Sequence of chain 1.A:
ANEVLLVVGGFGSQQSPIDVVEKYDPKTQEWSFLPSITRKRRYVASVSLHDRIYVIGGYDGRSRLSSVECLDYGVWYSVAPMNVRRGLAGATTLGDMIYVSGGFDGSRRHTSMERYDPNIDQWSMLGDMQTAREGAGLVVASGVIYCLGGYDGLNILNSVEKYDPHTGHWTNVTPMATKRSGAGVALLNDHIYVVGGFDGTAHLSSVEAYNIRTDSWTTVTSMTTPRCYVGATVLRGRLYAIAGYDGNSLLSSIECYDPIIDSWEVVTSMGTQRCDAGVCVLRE

This protein binds this small molecule.
Small molecule (SMILES): CC[C@@H](C=O)NC(=O)CNC(=O)[C@@H]1CCCN1C(=O)CNC(=O)[C@H](C)NC(=O)CNC(=O)[C@@H]1CCCN1

Binding-site contacts:
Ligand atom CB contacts residue PHE23 of chain 1.A at 3.7 Å (hydrophobic).
Ligand atom O contacts residue ARG54 of chain 1.A at 2.8 Å (salt-bridge).
Ligand atom CB contacts residue GLN27 of chain 1.A at 3.8 Å.
Ligand atom C contacts residue ARG54 of chain 1.A at 3.9 Å.
Ligand atom CA contacts residue GLU151 of chain 1.A at 3.9 Å.
Ligand atom CB contacts residue CYS245 of chain 1.A at 4.0 Å (hydrophobic).
Ligand atom CA contacts residue TYR246 of chain 1.A at 3.8 Å (hydrophobic).
Ligand atom CB contacts residue PHE215 of chain 1.A at 3.4 Å (hydrophobic).
Ligand atom CG contacts residue LEU105 of chain 1.A at 3.8 Å (hydrophobic).
Ligand atom CA contacts residue PHE215 of chain 1.A at 4.1 Å (hydrophobic).
Ligand atom CG contacts residue TYR55 of chain 1.A at 4.1 Å (hydrophobic).
Ligand atom CA contacts residue PHE215 of chain 1.A at 3.4 Å (hydrophobic).
Ligand atom N contacts residue PHE215 of chain 1.A at 3.4 Å.
Ligand atom CA contacts residue TYR246 of chain 1.A at 3.3 Å (hydrophobic).
Ligand atom O contacts residue HIS220 of chain 1.A at 4.0 Å.
Ligand atom CG contacts residue TYR246 of chain 1.A at 3.1 Å (hydrophobic).
Ligand atom CG contacts residue GLN27 of chain 1.A at 3.1 Å.
Ligand atom CB contacts residue GLU151 of chain 1.A at 3.4 Å.
Ligand atom CB contacts residue TYR246 of chain 1.A at 3.1 Å (hydrophobic).
Ligand atom CB contacts residue LEU105 of chain 1.A at 3.6 Å (hydrophobic).
Ligand atom CB contacts residue HIS220 of chain 1.A at 3.0 Å.
Ligand atom CD contacts residue CYS292 of chain 1.A at 4.0 Å (hydrophobic).
Ligand atom C contacts residue TYR246 of chain 1.A at 3.4 Å (hydrophobic).
Ligand atom O contacts residue TYR246 of chain 1.A at 4.1 Å.
Ligand atom O contacts residue TYR168 of chain 1.A at 3.1 Å.
Ligand atom N contacts residue TYR246 of chain 1.A at 3.9 Å.
Ligand atom CA contacts residue TYR168 of chain 1.A at 4.0 Å (hydrophobic).
Ligand atom CG contacts residue TYR262 of chain 1.A at 3.9 Å (hydrophobic).
Ligand atom O contacts residue TYR55 of chain 1.A at 3.9 Å.
Ligand atom CD contacts residue TYR55 of chain 1.A at 3.7 Å (hydrophobic).
Ligand atom N contacts residue TYR246 of chain 1.A at 2.9 Å (h-bond).
Ligand atom O contacts residue PHE215 of chain 1.A at 3.4 Å.
Ligand atom N contacts residue TYR246 of chain 1.A at 3.6 Å.
Ligand atom C contacts residue TYR246 of chain 1.A at 4.1 Å (hydrophobic).
Ligand atom O contacts residue TYR262 of chain 1.A at 3.4 Å.
Ligand atom C contacts residue TYR168 of chain 1.A at 3.9 Å (hydrophobic).
Ligand atom CD contacts residue TYR262 of chain 1.A at 4.1 Å (hydrophobic).
Ligand atom O contacts residue ILE173 of chain 1.A at 4.0 Å.
Ligand atom C contacts residue PHE215 of chain 1.A at 3.2 Å (hydrophobic).
Ligand atom CB contacts residue PHE23 of chain 1.A at 3.9 Å (hydrophobic).